Binding-site contacts:
Ligand atom O contacts residue TYR133 of chain 1.C at 3.3 Å (h-bond).
Ligand atom N2 contacts residue HIS189 of chain 1.C at 2.9 Å (h-bond).
Ligand atom C20 contacts residue PHE186 of chain 1.C at 3.5 Å (hydrophobic).
Ligand atom C13 contacts residue ZN1 of chain 1.T at 3.4 Å.
Ligand atom C16 contacts residue PHE186 of chain 1.C at 3.6 Å (hydrophobic).
Ligand atom N4 contacts residue TYR178 of chain 1.C at 3.6 Å.
Ligand atom N5 contacts residue TYR178 of chain 1.C at 3.6 Å.
Ligand atom C9 contacts residue TYR178 of chain 1.C at 4.1 Å (hydrophobic).
Ligand atom O contacts residue LYS207 of chain 1.C at 2.9 Å (salt-bridge).
Ligand atom C13 contacts residue HIS189 of chain 1.C at 3.6 Å.
Ligand atom C15 contacts residue TRP209 of chain 1.C at 3.5 Å (hydrophobic).
Ligand atom C20 contacts residue TYR133 of chain 1.C at 3.5 Å (hydrophobic).
Ligand atom N5 contacts residue PHE186 of chain 1.C at 3.9 Å.
Ligand atom C10 contacts residue LYS242 of chain 1.C at 4.0 Å.
Ligand atom C16 contacts residue ASN199 of chain 1.C at 3.7 Å.
Ligand atom C19 contacts residue TYR178 of chain 1.C at 3.3 Å (hydrophobic).
Ligand atom C13 contacts residue GLU191 of chain 1.C at 3.5 Å.
Ligand atom C18 contacts residue PHE186 of chain 1.C at 3.9 Å (hydrophobic).
Ligand atom C12 contacts residue TYR178 of chain 1.C at 4.0 Å (hydrophobic).
Ligand atom N3 contacts residue HIS277 of chain 1.C at 3.6 Å (h-bond).
Ligand atom C14 contacts residue ZN1 of chain 1.T at 2.8 Å.
Ligand atom N2 contacts residue GLU191 of chain 1.C at 3.4 Å (salt-bridge).
Ligand atom C14 contacts residue HIS189 of chain 1.C at 3.6 Å.
Ligand atom C15 contacts residue ZN1 of chain 1.T at 2.9 Å.
Ligand atom N2 contacts residue ZN1 of chain 1.T at 2.2 Å.
Ligand atom C15 contacts residue PHE186 of chain 1.C at 3.9 Å (hydrophobic).
Ligand atom C19 contacts residue TYR133 of chain 1.C at 3.8 Å (hydrophobic).
Ligand atom C19 contacts residue PHE186 of chain 1.C at 3.9 Å (hydrophobic).
Ligand atom N3 contacts residue ZN1 of chain 1.T at 1.9 Å.
Ligand atom N1 contacts residue HIS189 of chain 1.C at 3.3 Å (h-bond).
Ligand atom C17 contacts residue PHE186 of chain 1.C at 3.6 Å (hydrophobic).
Ligand atom C15 contacts residue HIS277 of chain 1.C at 3.9 Å.
Ligand atom N4 contacts residue PHE186 of chain 1.C at 3.9 Å.
Ligand atom C20 contacts residue LYS207 of chain 1.C at 4.0 Å.
Ligand atom N3 contacts residue HIS189 of chain 1.C at 3.4 Å (h-bond).
Ligand atom N1 contacts residue ZN1 of chain 1.T at 2.9 Å.
Ligand atom C16 contacts residue TRP209 of chain 1.C at 3.6 Å (hydrophobic).
Ligand atom C11 contacts residue LYS242 of chain 1.C at 4.1 Å.
Ligand atom O contacts residue PHE186 of chain 1.C at 3.4 Å.
Ligand atom N5 contacts residue TYR133 of chain 1.C at 2.8 Å (h-bond).

Sequence of chain 1.C:
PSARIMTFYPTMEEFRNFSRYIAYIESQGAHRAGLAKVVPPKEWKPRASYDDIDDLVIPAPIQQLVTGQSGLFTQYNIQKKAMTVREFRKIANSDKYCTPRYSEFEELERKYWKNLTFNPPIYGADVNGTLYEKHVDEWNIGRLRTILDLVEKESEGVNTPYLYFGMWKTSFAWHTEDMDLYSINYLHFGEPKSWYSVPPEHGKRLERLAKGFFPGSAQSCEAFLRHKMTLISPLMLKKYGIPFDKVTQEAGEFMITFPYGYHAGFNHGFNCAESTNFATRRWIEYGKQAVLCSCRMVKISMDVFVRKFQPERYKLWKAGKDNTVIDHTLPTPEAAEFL

A small-molecule ligand and the protein it binds are described below.
Small molecule (SMILES): O=c1[nH]cnc2c(-n3cc(CCN4CCC(c5cccc(Cl)c5)CC4)cn3)nccc12